The protein below binds the small molecule below.
Small molecule (SMILES): Cc1ccn2cnnc2c1NC(=O)[C@@H]1CCOc2ccc(Cl)cc21

Sequence of chain 1.A:
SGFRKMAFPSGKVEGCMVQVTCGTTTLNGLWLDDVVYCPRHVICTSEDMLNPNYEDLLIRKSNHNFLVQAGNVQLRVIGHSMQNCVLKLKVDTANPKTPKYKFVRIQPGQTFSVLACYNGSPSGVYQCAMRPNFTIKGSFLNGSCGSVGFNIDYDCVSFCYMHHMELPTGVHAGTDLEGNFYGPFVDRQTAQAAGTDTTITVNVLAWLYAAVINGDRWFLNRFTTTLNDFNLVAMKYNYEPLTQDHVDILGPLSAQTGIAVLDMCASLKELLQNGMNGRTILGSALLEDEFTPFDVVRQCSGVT

Binding-site contacts:
Ligand atom N1 contacts residue SER144 of chain 1.A at 3.7 Å.
Ligand atom N1 contacts residue PHE140 of chain 1.A at 3.7 Å.
Ligand atom C15 contacts residue HIS164 of chain 1.A at 3.4 Å.
Ligand atom C3 contacts residue ASN142 of chain 1.A at 3.7 Å.
Ligand atom C14 contacts residue MET165 of chain 1.A at 3.6 Å (hydrophobic).
Ligand atom C13 contacts residue ASP187 of chain 1.A at 3.9 Å.
Ligand atom C6 contacts residue ASN142 of chain 1.A at 3.6 Å.
Ligand atom N1 contacts residue GLU166 of chain 1.A at 3.8 Å.
Ligand atom O contacts residue GLU166 of chain 1.A at 3.1 Å (salt-bridge).
Ligand atom C13 contacts residue ARG188 of chain 1.A at 3.7 Å.
Ligand atom CL contacts residue ASP187 of chain 1.A at 3.4 Å.
Ligand atom N3 contacts residue ASN142 of chain 1.A at 3.5 Å (h-bond).
Ligand atom C13 contacts residue MET49 of chain 1.A at 3.5 Å (hydrophobic).
Ligand atom O contacts residue MET165 of chain 1.A at 3.8 Å.
Ligand atom N1 contacts residue HIS163 of chain 1.A at 2.7 Å (h-bond).
Ligand atom C contacts residue ASN142 of chain 1.A at 3.4 Å.
Ligand atom C5 contacts residue GLU166 of chain 1.A at 3.9 Å.
Ligand atom CL contacts residue HIS41 of chain 1.A at 3.1 Å.
Ligand atom N2 contacts residue GLU166 of chain 1.A at 3.8 Å.
Ligand atom C3 contacts residue GLU166 of chain 1.A at 3.5 Å.
Ligand atom N contacts residue GLU166 of chain 1.A at 3.6 Å.
Ligand atom N contacts residue LEU141 of chain 1.A at 3.8 Å.
Ligand atom C3 contacts residue LEU141 of chain 1.A at 3.8 Å (hydrophobic).
Ligand atom C12 contacts residue ARG188 of chain 1.A at 3.5 Å.
Ligand atom C14 contacts residue HIS164 of chain 1.A at 3.6 Å.
Ligand atom C4 contacts residue HIS163 of chain 1.A at 3.7 Å.
Ligand atom CL contacts residue HIS164 of chain 1.A at 3.3 Å.
Ligand atom C4 contacts residue LEU141 of chain 1.A at 3.8 Å (hydrophobic).
Ligand atom C12 contacts residue GLN189 of chain 1.A at 3.6 Å.
Ligand atom C3 contacts residue PHE140 of chain 1.A at 3.7 Å (hydrophobic).
Ligand atom C14 contacts residue MET49 of chain 1.A at 3.6 Å (hydrophobic).
Ligand atom O1 contacts residue GLN189 of chain 1.A at 3.4 Å.
Ligand atom N2 contacts residue HIS163 of chain 1.A at 3.5 Å (h-bond).
Ligand atom C10 contacts residue GLN189 of chain 1.A at 3.3 Å.
Ligand atom C1 contacts residue ASN142 of chain 1.A at 3.5 Å.
Ligand atom C13 contacts residue MET165 of chain 1.A at 3.5 Å (hydrophobic).
Ligand atom C4 contacts residue GLU166 of chain 1.A at 3.5 Å.
Ligand atom N contacts residue PHE140 of chain 1.A at 3.7 Å.
Ligand atom C4 contacts residue PHE140 of chain 1.A at 3.1 Å (hydrophobic).
Ligand atom C12 contacts residue MET165 of chain 1.A at 3.9 Å (hydrophobic).

Sequence of chain 2.A:
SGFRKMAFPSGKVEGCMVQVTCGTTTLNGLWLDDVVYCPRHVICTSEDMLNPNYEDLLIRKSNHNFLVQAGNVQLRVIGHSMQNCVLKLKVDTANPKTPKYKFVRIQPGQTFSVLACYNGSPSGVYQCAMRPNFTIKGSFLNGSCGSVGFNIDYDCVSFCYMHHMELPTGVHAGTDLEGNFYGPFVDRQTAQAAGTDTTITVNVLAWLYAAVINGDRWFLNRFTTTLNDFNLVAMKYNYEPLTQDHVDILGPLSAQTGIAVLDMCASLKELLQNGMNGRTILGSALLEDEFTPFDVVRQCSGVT